A protein and the small-molecule ligand that binds it are described below.
Small molecule (SMILES): CC(C)C[C@H](NC(=O)[C@@H](O)[C@H](N)Cc1ccccc1)C(=O)O

Binding-site contacts:
Ligand atom N2 contacts residue MET271 of chain 1.A at 3.4 Å (h-bond).
Ligand atom O1 contacts residue GLY269 of chain 1.A at 2.8 Å (h-bond).
Ligand atom C1 contacts residue ZN1 of chain 1.B at 3.5 Å.
Ligand atom O2 contacts residue HIS300 of chain 1.A at 3.0 Å (h-bond).
Ligand atom C2 contacts residue ZN1 of chain 1.B at 3.0 Å.
Ligand atom O3 contacts residue ZN1 of chain 1.B at 2.4 Å.
Ligand atom C14 contacts residue HIS296 of chain 1.A at 3.6 Å.
Ligand atom O2 contacts residue HIS296 of chain 1.A at 3.3 Å (h-bond).
Ligand atom O2 contacts residue GLU272 of chain 1.A at 2.9 Å (salt-bridge).
Ligand atom C9 contacts residue GLN137 of chain 1.A at 3.4 Å.
Ligand atom N1 contacts residue GLU297 of chain 1.A at 3.2 Å (salt-bridge).
Ligand atom C8 contacts residue GLN137 of chain 1.A at 3.6 Å.
Ligand atom N2 contacts residue GLN137 of chain 1.A at 2.8 Å (h-bond).
Ligand atom C11 contacts residue 5H11 of chain 1.F at 3.5 Å.
Ligand atom C10 contacts residue 5H11 of chain 1.F at 3.5 Å.
Ligand atom C9 contacts residue TYR268 of chain 1.A at 3.3 Å (hydrophobic).
Ligand atom O3 contacts residue GLU319 of chain 1.A at 3.2 Å (salt-bridge).
Ligand atom C16 contacts residue HIS296 of chain 1.A at 3.6 Å.
Ligand atom C2 contacts residue GLU297 of chain 1.A at 3.2 Å.
Ligand atom O2 contacts residue GLU297 of chain 1.A at 2.5 Å (salt-bridge).
Ligand atom C11 contacts residue PHE315 of chain 1.A at 3.6 Å (hydrophobic).
Ligand atom C12 contacts residue TYR379 of chain 1.A at 3.5 Å (hydrophobic).
Ligand atom C10 contacts residue GLN137 of chain 1.A at 3.6 Å.
Ligand atom O3 contacts residue TYR384 of chain 1.A at 2.8 Å (h-bond).
Ligand atom O3 contacts residue HIS296 of chain 1.A at 3.1 Å (h-bond).
Ligand atom C2 contacts residue GLU272 of chain 1.A at 3.6 Å.
Ligand atom C3 contacts residue ZN1 of chain 1.B at 3.0 Å.
Ligand atom C8 contacts residue TYR268 of chain 1.A at 3.4 Å (hydrophobic).
Ligand atom N2 contacts residue GLU272 of chain 1.A at 2.6 Å (salt-bridge).
Ligand atom N1 contacts residue GLY270 of chain 1.A at 3.5 Å (h-bond).
Ligand atom C3 contacts residue TYR384 of chain 1.A at 3.5 Å (hydrophobic).
Ligand atom O2 contacts residue ZN1 of chain 1.B at 2.1 Å.
Ligand atom O1 contacts residue TYR268 of chain 1.A at 3.6 Å.
Ligand atom C2 contacts residue GLY270 of chain 1.A at 3.2 Å.
Ligand atom C11 contacts residue TYR379 of chain 1.A at 3.6 Å (hydrophobic).
Ligand atom C7 contacts residue GLN137 of chain 1.A at 3.5 Å.
Ligand atom C12 contacts residue TYR384 of chain 1.A at 3.6 Å (hydrophobic).
Ligand atom C1 contacts residue GLU319 of chain 1.A at 3.5 Å.
Ligand atom C3 contacts residue GLU297 of chain 1.A at 3.4 Å.
Ligand atom O1 contacts residue GLY270 of chain 1.A at 3.4 Å (h-bond).

Sequence of chain 1.A:
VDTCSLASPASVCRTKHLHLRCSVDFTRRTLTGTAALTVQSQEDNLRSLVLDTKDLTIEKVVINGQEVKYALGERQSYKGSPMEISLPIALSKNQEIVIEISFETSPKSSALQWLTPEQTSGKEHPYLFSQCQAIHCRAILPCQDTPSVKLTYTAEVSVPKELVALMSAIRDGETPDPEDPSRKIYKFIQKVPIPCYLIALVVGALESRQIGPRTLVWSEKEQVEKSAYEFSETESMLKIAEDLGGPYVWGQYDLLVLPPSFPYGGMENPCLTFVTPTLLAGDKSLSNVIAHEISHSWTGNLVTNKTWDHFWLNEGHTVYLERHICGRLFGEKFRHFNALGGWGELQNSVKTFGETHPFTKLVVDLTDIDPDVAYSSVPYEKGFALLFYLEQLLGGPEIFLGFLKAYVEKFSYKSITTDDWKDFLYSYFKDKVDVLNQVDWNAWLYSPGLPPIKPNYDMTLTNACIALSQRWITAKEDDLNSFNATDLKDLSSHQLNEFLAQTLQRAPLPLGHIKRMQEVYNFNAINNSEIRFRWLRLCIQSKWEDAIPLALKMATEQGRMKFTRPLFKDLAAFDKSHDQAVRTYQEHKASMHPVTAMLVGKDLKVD